The small molecule below binds the protein below.
Small molecule (SMILES): CCC(=O)N1CC(n2cc(-c3ccncc3)c(-c3cccc(NC(=O)c4cn(C5CC5)cn4)c3)n2)C1

Sequence of chain 1.B:
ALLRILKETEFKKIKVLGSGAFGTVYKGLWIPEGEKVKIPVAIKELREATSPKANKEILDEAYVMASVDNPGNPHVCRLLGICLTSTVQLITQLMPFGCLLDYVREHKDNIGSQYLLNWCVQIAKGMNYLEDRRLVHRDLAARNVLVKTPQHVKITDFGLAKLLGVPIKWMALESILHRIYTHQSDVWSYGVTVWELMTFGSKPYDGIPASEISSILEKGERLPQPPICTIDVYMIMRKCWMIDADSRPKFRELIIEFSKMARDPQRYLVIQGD

Binding-site contacts:
Ligand atom C contacts residue CYS107 of chain 1.B at 1.8 Å (hydrophobic).
Ligand atom O1 contacts residue THR100 of chain 1.B at 3.3 Å.
Ligand atom C25 contacts residue GLN101 of chain 1.B at 3.6 Å.
Ligand atom C11 contacts residue ALA50 of chain 1.B at 3.6 Å (hydrophobic).
Ligand atom C25 contacts residue ALA50 of chain 1.B at 3.4 Å (hydrophobic).
Ligand atom C10 contacts residue LYS52 of chain 1.B at 3.7 Å.
Ligand atom C14 contacts residue ASP165 of chain 1.B at 3.5 Å.
Ligand atom N5 contacts residue ASP165 of chain 1.B at 3.2 Å (salt-bridge).
Ligand atom C12 contacts residue THR100 of chain 1.B at 3.5 Å.
Ligand atom N6 contacts residue ALA50 of chain 1.B at 3.5 Å.
Ligand atom N6 contacts residue MET103 of chain 1.B at 3.0 Å (h-bond).
Ligand atom C11 contacts residue THR100 of chain 1.B at 3.4 Å.
Ligand atom C26 contacts residue ALA50 of chain 1.B at 3.6 Å (hydrophobic).
Ligand atom C21 contacts residue PHE166 of chain 1.B at 3.5 Å (hydrophobic).
Ligand atom O1 contacts residue LEU87 of chain 1.B at 3.2 Å.
Ligand atom N2 contacts residue LYS52 of chain 1.B at 3.2 Å (salt-bridge).
Ligand atom N3 contacts residue THR164 of chain 1.B at 3.3 Å (h-bond).
Ligand atom C21 contacts residue MET73 of chain 1.B at 3.6 Å (hydrophobic).
Ligand atom C1 contacts residue ARG151 of chain 1.B at 3.7 Å.
Ligand atom C14 contacts residue LYS52 of chain 1.B at 3.6 Å.
Ligand atom N4 contacts residue LEU168 of chain 1.B at 3.6 Å.
Ligand atom C14 contacts residue THR164 of chain 1.B at 3.4 Å.
Ligand atom C11 contacts residue LYS52 of chain 1.B at 3.5 Å.
Ligand atom C1 contacts residue CYS107 of chain 1.B at 3.0 Å (hydrophobic).
Ligand atom C13 contacts residue THR164 of chain 1.B at 3.6 Å.
Ligand atom C12 contacts residue LEU98 of chain 1.B at 3.6 Å (hydrophobic).
Ligand atom C18 contacts residue PHE166 of chain 1.B at 3.1 Å (hydrophobic).
Ligand atom C contacts residue ASP110 of chain 1.B at 3.6 Å.
Ligand atom C11 contacts residue LEU98 of chain 1.B at 3.4 Å (hydrophobic).
Ligand atom N4 contacts residue PHE166 of chain 1.B at 3.7 Å.
Ligand atom N3 contacts residue ASP165 of chain 1.B at 3.7 Å.
Ligand atom C25 contacts residue LEU154 of chain 1.B at 3.7 Å (hydrophobic).
Ligand atom N2 contacts residue VAL33 of chain 1.B at 3.7 Å.
Ligand atom C19 contacts residue PHE166 of chain 1.B at 3.6 Å (hydrophobic).
Ligand atom C25 contacts residue MET103 of chain 1.B at 3.6 Å (hydrophobic).
Ligand atom C18 contacts residue LEU168 of chain 1.B at 3.3 Å (hydrophobic).
Ligand atom N5 contacts residue LEU168 of chain 1.B at 3.5 Å.
Ligand atom C26 contacts residue LEU154 of chain 1.B at 3.4 Å (hydrophobic).
Ligand atom C5 contacts residue ARG151 of chain 1.B at 3.2 Å.
Ligand atom O1 contacts residue LEU98 of chain 1.B at 3.5 Å.